Binding-site contacts:
Ligand atom C18 contacts residue HIS280 of chain 1.A at 3.5 Å.
Ligand atom C20 contacts residue PRO252 of chain 1.A at 3.5 Å (hydrophobic).
Ligand atom C12 contacts residue PHE391 of chain 1.A at 3.4 Å (hydrophobic).
Ligand atom C12 contacts residue CO1 of chain 1.B at 3.3 Å.
Ligand atom C19 contacts residue CO1 of chain 1.B at 3.3 Å.
Ligand atom C3 contacts residue PHE353 of chain 1.A at 3.6 Å (hydrophobic).
Ligand atom O24 contacts residue VAL200 of chain 1.A at 3.7 Å.
Ligand atom O24 contacts residue HIS198 of chain 1.A at 3.0 Å (h-bond).
Ligand atom C3 contacts residue PHE396 of chain 1.A at 3.3 Å (hydrophobic).
Ligand atom O14 contacts residue GLU366 of chain 1.A at 3.3 Å (salt-bridge).
Ligand atom N7 contacts residue PHE353 of chain 1.A at 3.5 Å.
Ligand atom O24 contacts residue HIS280 of chain 1.A at 3.0 Å (h-bond).
Ligand atom C3 contacts residue GLY392 of chain 1.A at 3.4 Å.
Ligand atom C17 contacts residue ASN395 of chain 1.A at 3.6 Å.
Ligand atom C22 contacts residue SER239 of chain 1.A at 3.5 Å.
Ligand atom O25 contacts residue PHE396 of chain 1.A at 3.4 Å.
Ligand atom O14 contacts residue PHE391 of chain 1.A at 3.7 Å.
Ligand atom C8 contacts residue PHE353 of chain 1.A at 3.7 Å (hydrophobic).
Ligand atom O14 contacts residue CO1 of chain 1.B at 2.1 Å.
Ligand atom C2 contacts residue PHE391 of chain 1.A at 3.5 Å (hydrophobic).
Ligand atom C2 contacts residue GLY392 of chain 1.A at 3.7 Å.
Ligand atom C11 contacts residue HIS280 of chain 1.A at 3.5 Å.
Ligand atom C4 contacts residue PHE396 of chain 1.A at 3.5 Å (hydrophobic).
Ligand atom C19 contacts residue PHE391 of chain 1.A at 3.6 Å (hydrophobic).
Ligand atom C5 contacts residue PHE353 of chain 1.A at 3.1 Å (hydrophobic).
Ligand atom C21 contacts residue ASN254 of chain 1.A at 3.7 Å.
Ligand atom C6 contacts residue PHE353 of chain 1.A at 3.2 Å (hydrophobic).
Ligand atom O16 contacts residue LEU399 of chain 1.A at 3.5 Å.
Ligand atom O24 contacts residue CO1 of chain 1.B at 2.1 Å.
Ligand atom C2 contacts residue PHE353 of chain 1.A at 3.7 Å (hydrophobic).
Ligand atom C2 contacts residue PHE396 of chain 1.A at 3.6 Å (hydrophobic).
Ligand atom O13 contacts residue PHE364 of chain 1.A at 3.6 Å.
Ligand atom C21 contacts residue SER239 of chain 1.A at 3.3 Å.
Ligand atom C30 contacts residue GLN265 of chain 1.A at 3.1 Å.
Ligand atom C11 contacts residue PHE353 of chain 1.A at 3.5 Å (hydrophobic).
Ligand atom C4 contacts residue PHE353 of chain 1.A at 3.3 Å (hydrophobic).
Ligand atom O14 contacts residue HIS280 of chain 1.A at 2.9 Å (h-bond).
Ligand atom C10 contacts residue PHE353 of chain 1.A at 3.6 Å (hydrophobic).
Ligand atom C1 contacts residue PHE353 of chain 1.A at 3.5 Å (hydrophobic).
Ligand atom C29 contacts residue ARG262 of chain 1.A at 3.4 Å.

Sequence of chain 1.A:
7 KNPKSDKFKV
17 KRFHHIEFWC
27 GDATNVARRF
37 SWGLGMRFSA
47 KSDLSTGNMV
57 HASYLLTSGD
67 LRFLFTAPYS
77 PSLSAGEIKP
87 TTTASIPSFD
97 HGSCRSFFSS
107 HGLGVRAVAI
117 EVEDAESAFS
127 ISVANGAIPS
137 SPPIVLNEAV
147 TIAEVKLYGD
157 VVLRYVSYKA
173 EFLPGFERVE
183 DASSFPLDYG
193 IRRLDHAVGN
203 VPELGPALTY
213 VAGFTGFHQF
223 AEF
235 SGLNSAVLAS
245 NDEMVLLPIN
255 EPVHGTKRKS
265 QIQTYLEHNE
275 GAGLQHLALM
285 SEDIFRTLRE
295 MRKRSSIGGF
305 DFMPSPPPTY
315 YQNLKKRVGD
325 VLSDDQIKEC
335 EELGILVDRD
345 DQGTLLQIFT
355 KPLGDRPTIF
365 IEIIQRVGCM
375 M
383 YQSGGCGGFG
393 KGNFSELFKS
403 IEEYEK

A protein and the small-molecule ligand that binds it are described below.
Small molecule (SMILES): Cc1c(C(=O)C2=C(O)CCCC2=O)ccc2c1c(=O)n(Cc1ccccc1)c(=O)n2C